Sequence of chain 1.A:
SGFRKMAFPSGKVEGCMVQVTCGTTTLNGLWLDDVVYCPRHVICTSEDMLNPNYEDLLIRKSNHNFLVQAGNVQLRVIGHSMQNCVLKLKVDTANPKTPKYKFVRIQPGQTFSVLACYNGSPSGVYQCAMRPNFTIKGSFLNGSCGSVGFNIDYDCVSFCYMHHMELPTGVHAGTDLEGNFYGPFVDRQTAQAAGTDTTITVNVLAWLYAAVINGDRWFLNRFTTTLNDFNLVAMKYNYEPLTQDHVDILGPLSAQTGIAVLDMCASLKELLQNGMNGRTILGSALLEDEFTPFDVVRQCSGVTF

The protein below binds the small molecule below.
Small molecule (SMILES): O=C(Cc1ccccc1)Nc1cncc2ccccc12

Binding-site contacts:
Ligand atom C12 contacts residue GLU166 of chain 1.A at 3.4 Å.
Ligand atom C3 contacts residue HIS41 of chain 1.A at 3.7 Å.
Ligand atom C5 contacts residue MET49 of chain 1.A at 3.4 Å (hydrophobic).
Ligand atom C13 contacts residue ASN142 of chain 1.A at 3.8 Å.
Ligand atom N1 contacts residue SER144 of chain 1.A at 3.5 Å (h-bond).
Ligand atom C10 contacts residue LEU141 of chain 1.A at 3.6 Å (hydrophobic).
Ligand atom O contacts residue GLU166 of chain 1.A at 3.1 Å (salt-bridge).
Ligand atom N1 contacts residue PHE140 of chain 1.A at 3.8 Å.
Ligand atom C5 contacts residue MET165 of chain 1.A at 3.4 Å (hydrophobic).
Ligand atom C12 contacts residue LEU141 of chain 1.A at 3.6 Å (hydrophobic).
Ligand atom C6 contacts residue MET49 of chain 1.A at 3.8 Å (hydrophobic).
Ligand atom C11 contacts residue GLU166 of chain 1.A at 3.7 Å.
Ligand atom C6 contacts residue GLN189 of chain 1.A at 3.2 Å.
Ligand atom C7 contacts residue GLN189 of chain 1.A at 3.5 Å.
Ligand atom C10 contacts residue HIS163 of chain 1.A at 3.6 Å.
Ligand atom N1 contacts residue LEU141 of chain 1.A at 4.0 Å.
Ligand atom C9 contacts residue MET165 of chain 1.A at 3.9 Å (hydrophobic).
Ligand atom C9 contacts residue HIS163 of chain 1.A at 3.2 Å.
Ligand atom C11 contacts residue PHE140 of chain 1.A at 3.8 Å (hydrophobic).
Ligand atom C9 contacts residue GLU166 of chain 1.A at 3.7 Å.
Ligand atom C14 contacts residue ASN142 of chain 1.A at 3.9 Å.
Ligand atom C9 contacts residue CYS145 of chain 1.A at 3.7 Å (hydrophobic).
Ligand atom N1 contacts residue HIS163 of chain 1.A at 2.6 Å (h-bond).
Ligand atom N contacts residue CYS145 of chain 1.A at 3.7 Å.
Ligand atom C12 contacts residue PHE140 of chain 1.A at 3.4 Å (hydrophobic).
Ligand atom C10 contacts residue SER144 of chain 1.A at 3.9 Å.
Ligand atom N1 contacts residue GLU166 of chain 1.A at 3.9 Å.
Ligand atom C15 contacts residue ASN142 of chain 1.A at 3.8 Å.
Ligand atom C11 contacts residue LEU141 of chain 1.A at 3.7 Å (hydrophobic).
Ligand atom O contacts residue MET165 of chain 1.A at 3.4 Å.
Ligand atom C10 contacts residue GLU166 of chain 1.A at 3.5 Å.
Ligand atom C6 contacts residue DMS1 of chain 1.E at 3.7 Å.
Ligand atom C5 contacts residue ARG188 of chain 1.A at 3.9 Å.
Ligand atom C10 contacts residue PHE140 of chain 1.A at 3.4 Å (hydrophobic).
Ligand atom C12 contacts residue ASN142 of chain 1.A at 3.7 Å.
Ligand atom C3 contacts residue HIS164 of chain 1.A at 3.4 Å.
Ligand atom C4 contacts residue MET165 of chain 1.A at 3.5 Å (hydrophobic).
Ligand atom C4 contacts residue MET49 of chain 1.A at 3.6 Å (hydrophobic).
Ligand atom C3 contacts residue MET165 of chain 1.A at 3.6 Å (hydrophobic).
Ligand atom C11 contacts residue ASN142 of chain 1.A at 4.0 Å.

Sequence of chain 1.B:
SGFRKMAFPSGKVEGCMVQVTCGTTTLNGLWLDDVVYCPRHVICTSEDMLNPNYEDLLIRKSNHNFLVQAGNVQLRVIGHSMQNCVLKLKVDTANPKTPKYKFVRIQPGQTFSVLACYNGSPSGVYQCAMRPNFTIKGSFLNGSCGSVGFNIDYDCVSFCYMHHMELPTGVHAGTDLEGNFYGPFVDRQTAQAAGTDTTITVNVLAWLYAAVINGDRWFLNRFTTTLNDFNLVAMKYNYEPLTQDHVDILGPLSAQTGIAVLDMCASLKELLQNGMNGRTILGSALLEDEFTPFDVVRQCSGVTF